Binding-site contacts:
Ligand atom C81 contacts residue SER166 of chain 2.B at 3.8 Å.
Ligand atom O1A contacts residue TYR321 of chain 2.B at 3.4 Å (h-bond).
Ligand atom C82 contacts residue ARG144 of chain 2.B at 3.8 Å.
Ligand atom C4 contacts residue ASP70 of chain 2.B at 3.6 Å.
Ligand atom C6 contacts residue GLU197 of chain 2.B at 3.6 Å.
Ligand atom C7 contacts residue GLU197 of chain 2.B at 3.9 Å.
Ligand atom C7 contacts residue ARG212 of chain 2.B at 3.7 Å.
Ligand atom C3 contacts residue ARG37 of chain 2.B at 3.7 Å.
Ligand atom O1B contacts residue ARG287 of chain 2.B at 2.9 Å (salt-bridge).
Ligand atom C4 contacts residue TYR321 of chain 2.B at 3.6 Å (hydrophobic).
Ligand atom C3 contacts residue TYR321 of chain 2.B at 3.2 Å (hydrophobic).
Ligand atom C6 contacts residue TYR321 of chain 2.B at 3.8 Å (hydrophobic).
Ligand atom C81 contacts residue EDO1 of chain 2.Y at 3.9 Å.
Ligand atom C1 contacts residue ARG287 of chain 2.B at 3.6 Å.
Ligand atom N4 contacts residue ASP70 of chain 2.B at 3.0 Å (salt-bridge).
Ligand atom O1B contacts residue TYR321 of chain 2.B at 3.4 Å (h-bond).
Ligand atom O10 contacts residue ARG71 of chain 2.B at 2.8 Å (salt-bridge).
Ligand atom C5 contacts residue ASP70 of chain 2.B at 3.9 Å.
Ligand atom O1A contacts residue ARG287 of chain 2.B at 2.8 Å (salt-bridge).
Ligand atom C3 contacts residue GLU38 of chain 2.B at 3.6 Å.
Ligand atom C91 contacts residue GLU196 of chain 2.B at 3.7 Å.
Ligand atom C81 contacts residue ARG144 of chain 2.B at 3.7 Å.
Ligand atom C4 contacts residue GLU197 of chain 2.B at 3.9 Å.
Ligand atom C1 contacts residue ARG212 of chain 2.B at 3.8 Å.
Ligand atom C11 contacts residue TRP98 of chain 2.B at 3.9 Å (hydrophobic).
Ligand atom O1A contacts residue ARG212 of chain 2.B at 2.9 Å (salt-bridge).
Ligand atom C4 contacts residue GLU38 of chain 2.B at 3.6 Å.
Ligand atom C1 contacts residue TYR321 of chain 2.B at 3.0 Å (hydrophobic).
Ligand atom C10 contacts residue ARG71 of chain 2.B at 3.8 Å.
Ligand atom C7 contacts residue TYR321 of chain 2.B at 3.2 Å (hydrophobic).
Ligand atom C2 contacts residue TYR321 of chain 2.B at 2.8 Å (hydrophobic).
Ligand atom O10 contacts residue ASP70 of chain 2.B at 3.2 Å.
Ligand atom C91 contacts residue ARG212 of chain 2.B at 3.8 Å.
Ligand atom C3 contacts residue ASP70 of chain 2.B at 3.3 Å.
Ligand atom C82 contacts residue ARG71 of chain 2.B at 3.7 Å.
Ligand atom N4 contacts residue GLU38 of chain 2.B at 2.7 Å (salt-bridge).
Ligand atom C91 contacts residue ASN214 of chain 2.B at 3.7 Å.
Ligand atom C82 contacts residue EDO1 of chain 2.Y at 3.6 Å.
Ligand atom O1B contacts residue ARG37 of chain 2.B at 2.9 Å (salt-bridge).
Ligand atom C9 contacts residue GLU196 of chain 2.B at 3.6 Å.

Sequence of chain 2.B:
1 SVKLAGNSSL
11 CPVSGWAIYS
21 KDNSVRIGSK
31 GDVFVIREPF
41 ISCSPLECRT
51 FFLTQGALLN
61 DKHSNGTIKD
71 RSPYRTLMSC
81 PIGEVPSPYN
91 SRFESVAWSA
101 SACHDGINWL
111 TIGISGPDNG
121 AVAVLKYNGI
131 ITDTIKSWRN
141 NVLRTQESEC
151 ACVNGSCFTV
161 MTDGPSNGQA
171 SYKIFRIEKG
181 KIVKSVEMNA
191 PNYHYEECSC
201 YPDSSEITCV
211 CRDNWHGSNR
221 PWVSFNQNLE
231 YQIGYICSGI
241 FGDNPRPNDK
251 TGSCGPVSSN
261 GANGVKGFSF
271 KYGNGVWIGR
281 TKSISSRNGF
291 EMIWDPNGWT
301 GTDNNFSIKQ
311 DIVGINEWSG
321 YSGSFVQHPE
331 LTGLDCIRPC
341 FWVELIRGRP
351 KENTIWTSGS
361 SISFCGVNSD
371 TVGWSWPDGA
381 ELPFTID

A protein and the small-molecule ligand that binds it are described below.
Small molecule (SMILES): CCC(CC)O[C@@H]1C=C(C(=O)O)C[C@H](N)[C@H]1NC(C)=O